Binding-site contacts:
Ligand atom C2 contacts residue HIS149 of chain 56.A at 3.5 Å.
Ligand atom C7 contacts residue ASN153 of chain 56.A at 4.1 Å.
Ligand atom C5 contacts residue HIS149 of chain 56.A at 3.6 Å.
Ligand atom C4 contacts residue ASN153 of chain 56.A at 4.2 Å.
Ligand atom C7 contacts residue HIS149 of chain 56.A at 4.3 Å.
Ligand atom C3 contacts residue HIS149 of chain 56.A at 4.0 Å.
Ligand atom C1 contacts residue THR155 of chain 56.A at 3.3 Å.
Ligand atom O4 contacts residue HIS149 of chain 56.A at 4.3 Å.
Ligand atom N2 contacts residue ASN153 of chain 56.A at 3.1 Å (h-bond).
Ligand atom C5 contacts residue THR155 of chain 56.A at 4.0 Å.
Ligand atom C3 contacts residue ASN153 of chain 56.A at 3.9 Å.
Ligand atom O5 contacts residue ASN153 of chain 56.A at 2.2 Å (h-bond).
Ligand atom C5 contacts residue GLY156 of chain 56.A at 4.3 Å.
Ligand atom C2 contacts residue ASN153 of chain 56.A at 2.6 Å.
Ligand atom O5 contacts residue GLY156 of chain 56.A at 4.2 Å.
Ligand atom C5 contacts residue HIS158 of chain 56.A at 4.4 Å.
Ligand atom C1 contacts residue ASN153 of chain 56.A at 1.4 Å.
Ligand atom O6 contacts residue HIS149 of chain 56.A at 3.2 Å.
Ligand atom C6 contacts residue GLY156 of chain 56.A at 4.0 Å.
Ligand atom C8 contacts residue GLY102 of chain 51.A at 3.6 Å.
Ligand atom O5 contacts residue THR155 of chain 56.A at 3.4 Å (h-bond).
Ligand atom O5 contacts residue HIS158 of chain 56.A at 3.4 Å.
Ligand atom C4 contacts residue HIS149 of chain 56.A at 3.4 Å.
Ligand atom C5 contacts residue ASN153 of chain 56.A at 3.6 Å.
Ligand atom C6 contacts residue HIS149 of chain 56.A at 4.3 Å.
Ligand atom C1 contacts residue HIS149 of chain 56.A at 3.5 Å.
Ligand atom N2 contacts residue HIS149 of chain 56.A at 4.3 Å.
Ligand atom O3 contacts residue HIS149 of chain 56.A at 4.0 Å.
Ligand atom O5 contacts residue HIS149 of chain 56.A at 3.6 Å.
Ligand atom C1 contacts residue HIS158 of chain 56.A at 4.1 Å.
Ligand atom O7 contacts residue HIS149 of chain 56.A at 3.3 Å.
Ligand atom C6 contacts residue HIS158 of chain 56.A at 4.2 Å.
Ligand atom C8 contacts residue ASN153 of chain 56.A at 4.4 Å.
Ligand atom O6 contacts residue HIS158 of chain 56.A at 4.2 Å.

Sequence of chain 51.A:
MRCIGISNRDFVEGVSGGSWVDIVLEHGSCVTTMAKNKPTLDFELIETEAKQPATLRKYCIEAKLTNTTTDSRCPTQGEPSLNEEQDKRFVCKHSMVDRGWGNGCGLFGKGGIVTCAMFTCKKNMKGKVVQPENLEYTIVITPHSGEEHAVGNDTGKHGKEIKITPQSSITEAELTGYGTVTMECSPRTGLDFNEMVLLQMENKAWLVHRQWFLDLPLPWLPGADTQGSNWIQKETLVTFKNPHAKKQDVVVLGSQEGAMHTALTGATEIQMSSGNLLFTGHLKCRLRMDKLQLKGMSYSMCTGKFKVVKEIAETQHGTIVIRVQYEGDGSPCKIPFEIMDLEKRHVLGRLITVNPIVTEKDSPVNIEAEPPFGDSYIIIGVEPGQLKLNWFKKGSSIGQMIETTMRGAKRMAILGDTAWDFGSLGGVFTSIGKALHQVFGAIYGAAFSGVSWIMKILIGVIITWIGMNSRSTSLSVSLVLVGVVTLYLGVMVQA

The small molecule below binds the protein below.
Small molecule (SMILES): CC(=O)N[C@H]1[C@H](O[C@H]2[C@H](O)[C@@H](NC(C)=O)CO[C@@H]2CO)O[C@H](CO)[C@@H](O)[C@@H]1O

Sequence of chain 56.A:
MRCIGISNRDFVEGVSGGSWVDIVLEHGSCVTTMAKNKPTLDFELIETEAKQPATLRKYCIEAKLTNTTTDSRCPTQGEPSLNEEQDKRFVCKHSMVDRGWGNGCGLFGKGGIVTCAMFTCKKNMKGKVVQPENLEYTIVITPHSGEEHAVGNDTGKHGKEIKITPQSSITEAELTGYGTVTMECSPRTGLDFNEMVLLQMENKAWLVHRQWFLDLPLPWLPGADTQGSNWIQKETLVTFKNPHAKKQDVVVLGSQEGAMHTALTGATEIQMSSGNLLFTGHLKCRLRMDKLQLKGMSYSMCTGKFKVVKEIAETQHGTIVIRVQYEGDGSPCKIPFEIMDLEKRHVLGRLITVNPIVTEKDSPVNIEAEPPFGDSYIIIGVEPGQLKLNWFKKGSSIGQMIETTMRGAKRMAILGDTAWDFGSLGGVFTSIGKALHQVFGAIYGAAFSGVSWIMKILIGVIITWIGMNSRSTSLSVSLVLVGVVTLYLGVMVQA